Sequence of chain 1.F:
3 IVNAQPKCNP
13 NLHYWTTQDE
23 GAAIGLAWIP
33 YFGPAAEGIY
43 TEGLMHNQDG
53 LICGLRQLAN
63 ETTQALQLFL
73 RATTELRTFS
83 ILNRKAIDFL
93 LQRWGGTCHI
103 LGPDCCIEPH

Sequence of chain 1.I:
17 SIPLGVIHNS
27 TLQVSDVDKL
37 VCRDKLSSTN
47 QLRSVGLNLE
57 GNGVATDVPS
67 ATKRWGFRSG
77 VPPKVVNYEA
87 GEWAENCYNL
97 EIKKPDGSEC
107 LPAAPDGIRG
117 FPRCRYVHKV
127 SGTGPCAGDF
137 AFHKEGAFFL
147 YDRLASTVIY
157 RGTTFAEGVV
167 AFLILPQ

Binding-site contacts:
Ligand atom N2 contacts residue GLU141 of chain 1.I at 4.3 Å.
Ligand atom O4 contacts residue SER58 of chain 1.L at 4.0 Å.
Ligand atom C8 contacts residue GLY142 of chain 1.I at 4.2 Å.
Ligand atom O4 contacts residue LYS140 of chain 1.I at 3.7 Å.
Ligand atom O3 contacts residue THR59 of chain 1.L at 3.2 Å (h-bond).
Ligand atom C1 contacts residue ASN62 of chain 1.J at 1.4 Å.
Ligand atom C2 contacts residue ASN62 of chain 1.J at 2.6 Å.
Ligand atom C3 contacts residue SER58 of chain 1.L at 4.1 Å.
Ligand atom C5 contacts residue GLN7 of chain 1.J at 4.1 Å.
Ligand atom C4 contacts residue LYS36 of chain 1.L at 4.2 Å.
Ligand atom C7 contacts residue GLU141 of chain 1.I at 4.1 Å.
Ligand atom O7 contacts residue ASN62 of chain 1.J at 3.8 Å.
Ligand atom O5 contacts residue ASN62 of chain 1.J at 2.3 Å (h-bond).
Ligand atom O2 contacts residue LYS36 of chain 1.L at 3.6 Å.
Ligand atom O6 contacts residue PRO8 of chain 1.J at 4.1 Å.
Ligand atom C8 contacts residue THR65 of chain 1.J at 3.7 Å.
Ligand atom C6 contacts residue GLN7 of chain 1.J at 3.9 Å.
Ligand atom C8 contacts residue TRP30 of chain 1.F at 4.1 Å (hydrophobic).
Ligand atom O6 contacts residue PHE34 of chain 1.F at 4.2 Å.
Ligand atom O3 contacts residue SER58 of chain 1.L at 3.3 Å (h-bond).
Ligand atom O7 contacts residue LEU55 of chain 1.I at 3.9 Å.
Ligand atom N2 contacts residue ASN62 of chain 1.J at 3.0 Å (h-bond).
Ligand atom C8 contacts residue ALA143 of chain 1.I at 4.1 Å (hydrophobic).
Ligand atom C1 contacts residue GLN7 of chain 1.J at 4.0 Å.
Ligand atom O3 contacts residue LYS36 of chain 1.L at 4.2 Å.
Ligand atom C7 contacts residue ASN62 of chain 1.J at 3.6 Å.
Ligand atom C8 contacts residue GLU141 of chain 1.I at 3.7 Å.
Ligand atom O6 contacts residue LEU28 of chain 1.F at 4.0 Å.
Ligand atom O7 contacts residue VAL165 of chain 1.I at 4.0 Å.
Ligand atom O5 contacts residue GLN7 of chain 1.J at 3.1 Å (h-bond).
Ligand atom O2 contacts residue THR59 of chain 1.L at 4.3 Å.
Ligand atom C5 contacts residue GLU141 of chain 1.I at 4.3 Å.
Ligand atom C3 contacts residue ASN62 of chain 1.J at 3.9 Å.
Ligand atom C8 contacts residue VAL165 of chain 1.I at 4.0 Å (hydrophobic).
Ligand atom C3 contacts residue THR59 of chain 1.L at 4.2 Å.
Ligand atom O7 contacts residue ALA143 of chain 1.I at 4.2 Å.
Ligand atom C4 contacts residue ASN62 of chain 1.J at 4.3 Å.
Ligand atom O6 contacts residue GLN7 of chain 1.J at 3.3 Å (h-bond).
Ligand atom C5 contacts residue ASN62 of chain 1.J at 3.6 Å.
Ligand atom O3 contacts residue GLU141 of chain 1.I at 4.0 Å.

Sequence of chain 1.J:
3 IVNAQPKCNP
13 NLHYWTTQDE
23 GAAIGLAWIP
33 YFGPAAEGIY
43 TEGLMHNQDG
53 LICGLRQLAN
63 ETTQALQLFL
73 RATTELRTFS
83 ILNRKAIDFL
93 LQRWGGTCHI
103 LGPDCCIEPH

Sequence of chain 1.L:
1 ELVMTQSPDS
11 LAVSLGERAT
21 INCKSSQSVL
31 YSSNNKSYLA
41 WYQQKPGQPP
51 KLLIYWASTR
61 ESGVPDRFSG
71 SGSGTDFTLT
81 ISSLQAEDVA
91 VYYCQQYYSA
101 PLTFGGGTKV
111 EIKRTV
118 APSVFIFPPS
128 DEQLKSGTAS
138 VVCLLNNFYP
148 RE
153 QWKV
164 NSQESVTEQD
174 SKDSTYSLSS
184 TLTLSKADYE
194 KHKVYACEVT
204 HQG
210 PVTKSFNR

This protein binds this small molecule.
Small molecule (SMILES): CC(=O)N[C@H]1[C@H](O[C@H]2[C@H](O)[C@@H](NC(C)=O)CO[C@@H]2CO)O[C@H](CO)[C@@H](O[C@@H]2O[C@H](CO[C@H]3O[C@H](CO[C@H]4O[C@H](CO)[C@@H](O)[C@H](O)[C@@H]4O)[C@@H](O)[C@H](O)[C@@H]3O)[C@@H](O)[C@H](O[C@H]3O[C@H](CO)[C@@H](O)[C@H](O)[C@@H]3O[C@H]3O[C@H](CO)[C@@H](O)[C@H](O)[C@@H]3O)[C@@H]2O)[C@@H]1O